Binding-site contacts:
Ligand atom C2 contacts residue ASN1096 of chain 1.A at 2.5 Å.
Ligand atom C3 contacts residue ASN1096 of chain 1.A at 3.8 Å.
Ligand atom O5 contacts residue ASN1096 of chain 1.A at 2.4 Å (h-bond).
Ligand atom C4 contacts residue HIS1099 of chain 1.A at 4.0 Å.
Ligand atom C1 contacts residue ASN1096 of chain 1.A at 1.4 Å.
Ligand atom C5 contacts residue HIS1099 of chain 1.A at 3.7 Å.
Ligand atom O3 contacts residue HIS1099 of chain 1.A at 4.4 Å.
Ligand atom C1 contacts residue HIS1099 of chain 1.A at 3.8 Å.
Ligand atom C3 contacts residue HIS1099 of chain 1.A at 3.6 Å.
Ligand atom C5 contacts residue PHE1101 of chain 1.A at 4.1 Å (hydrophobic).
Ligand atom C8 contacts residue THR1098 of chain 1.A at 3.9 Å.
Ligand atom O5 contacts residue PHE1101 of chain 1.A at 4.0 Å.
Ligand atom O5 contacts residue HIS1099 of chain 1.A at 4.2 Å.
Ligand atom N2 contacts residue THR1098 of chain 1.A at 4.0 Å.
Ligand atom C8 contacts residue HIS1099 of chain 1.A at 4.4 Å.
Ligand atom C4 contacts residue ASN1096 of chain 1.A at 4.2 Å.
Ligand atom O7 contacts residue HIS1099 of chain 1.A at 3.7 Å.
Ligand atom C7 contacts residue ASN1096 of chain 1.A at 3.3 Å.
Ligand atom C5 contacts residue ASN1096 of chain 1.A at 3.7 Å.
Ligand atom C7 contacts residue THR1098 of chain 1.A at 4.5 Å.
Ligand atom O7 contacts residue ASN1096 of chain 1.A at 3.3 Å (h-bond).
Ligand atom O4 contacts residue HIS1099 of chain 1.A at 3.7 Å.
Ligand atom C8 contacts residue ASN1096 of chain 1.A at 3.4 Å.
Ligand atom N2 contacts residue HIS1099 of chain 1.A at 4.5 Å.
Ligand atom C2 contacts residue HIS1099 of chain 1.A at 4.2 Å.
Ligand atom C7 contacts residue HIS1099 of chain 1.A at 4.2 Å.
Ligand atom C6 contacts residue PHE1101 of chain 1.A at 3.8 Å (hydrophobic).
Ligand atom N2 contacts residue ASN1096 of chain 1.A at 2.9 Å (h-bond).

The small molecule below binds the protein below.
Small molecule (SMILES): CC(=O)N[C@H]1[C@H](O[C@H]2[C@H](O)[C@@H](NC(C)=O)CO[C@@H]2CO)O[C@H](CO)[C@@H](O)[C@@H]1O

Sequence of chain 1.A:
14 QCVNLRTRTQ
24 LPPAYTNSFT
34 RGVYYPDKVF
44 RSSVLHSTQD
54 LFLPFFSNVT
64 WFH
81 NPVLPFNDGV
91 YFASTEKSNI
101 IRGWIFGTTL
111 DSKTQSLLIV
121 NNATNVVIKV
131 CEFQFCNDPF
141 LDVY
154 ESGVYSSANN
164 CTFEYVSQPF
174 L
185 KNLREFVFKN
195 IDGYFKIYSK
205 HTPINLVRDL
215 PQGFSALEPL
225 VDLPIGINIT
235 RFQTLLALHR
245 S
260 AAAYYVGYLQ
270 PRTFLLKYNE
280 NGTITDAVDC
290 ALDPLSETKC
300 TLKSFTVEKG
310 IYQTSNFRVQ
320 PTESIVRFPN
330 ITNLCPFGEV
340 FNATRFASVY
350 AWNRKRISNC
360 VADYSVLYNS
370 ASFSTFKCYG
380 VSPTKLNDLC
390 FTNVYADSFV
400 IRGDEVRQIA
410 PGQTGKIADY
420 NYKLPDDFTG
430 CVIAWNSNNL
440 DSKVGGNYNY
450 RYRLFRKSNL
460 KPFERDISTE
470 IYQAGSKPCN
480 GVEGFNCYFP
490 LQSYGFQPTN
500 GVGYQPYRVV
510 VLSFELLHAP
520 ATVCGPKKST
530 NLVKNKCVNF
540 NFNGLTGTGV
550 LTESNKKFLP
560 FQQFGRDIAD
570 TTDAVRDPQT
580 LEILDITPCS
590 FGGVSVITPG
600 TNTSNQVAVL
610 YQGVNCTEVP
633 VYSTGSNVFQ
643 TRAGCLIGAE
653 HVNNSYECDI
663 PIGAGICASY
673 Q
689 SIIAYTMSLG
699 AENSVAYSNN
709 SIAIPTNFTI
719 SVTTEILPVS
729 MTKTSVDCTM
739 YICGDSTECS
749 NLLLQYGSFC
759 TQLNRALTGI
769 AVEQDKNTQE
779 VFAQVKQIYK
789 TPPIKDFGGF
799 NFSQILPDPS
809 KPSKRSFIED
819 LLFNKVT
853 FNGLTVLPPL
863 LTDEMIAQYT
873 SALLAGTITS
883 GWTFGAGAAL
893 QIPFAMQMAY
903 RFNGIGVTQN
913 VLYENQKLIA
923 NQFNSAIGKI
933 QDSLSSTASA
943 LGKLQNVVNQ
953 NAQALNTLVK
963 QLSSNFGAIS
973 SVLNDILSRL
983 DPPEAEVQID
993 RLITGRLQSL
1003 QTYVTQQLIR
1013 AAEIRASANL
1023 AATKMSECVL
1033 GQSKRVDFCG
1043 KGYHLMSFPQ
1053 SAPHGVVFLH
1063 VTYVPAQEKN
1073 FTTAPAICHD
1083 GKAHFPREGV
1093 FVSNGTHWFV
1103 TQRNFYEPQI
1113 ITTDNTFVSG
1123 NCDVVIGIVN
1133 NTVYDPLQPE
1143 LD